This small molecule binds to this protein.
Small molecule (SMILES): OC[C@H]1O[C@H](Oc2ccc(-c3c(F)c(F)c(F)c(F)c3F)cc2)[C@@H](O)[C@@H](O)[C@@H]1O

Sequence of chain 1.B:
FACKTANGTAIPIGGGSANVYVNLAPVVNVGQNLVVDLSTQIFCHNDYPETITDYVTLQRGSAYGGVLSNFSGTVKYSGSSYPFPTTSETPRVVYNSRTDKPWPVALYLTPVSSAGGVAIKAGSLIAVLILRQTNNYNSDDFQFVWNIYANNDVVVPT

Binding-site contacts:
Ligand atom C6 contacts residue ASN46 of chain 1.B at 3.4 Å.
Ligand atom O3 contacts residue PHE142 of chain 1.B at 3.7 Å.
Ligand atom O6 contacts residue PHE1 of chain 1.B at 2.8 Å (h-bond).
Ligand atom C4 contacts residue PHE1 of chain 1.B at 3.7 Å (hydrophobic).
Ligand atom C3 contacts residue ASP140 of chain 1.B at 3.3 Å.
Ligand atom O3 contacts residue ASP140 of chain 1.B at 2.8 Å (salt-bridge).
Ligand atom C5 contacts residue PHE1 of chain 1.B at 3.7 Å (hydrophobic).
Ligand atom C6 contacts residue ASP54 of chain 1.B at 3.4 Å.
Ligand atom CAF contacts residue ILE52 of chain 1.B at 3.5 Å (hydrophobic).
Ligand atom O4 contacts residue ILE52 of chain 1.B at 3.4 Å.
Ligand atom O6 contacts residue ASP47 of chain 1.B at 3.0 Å (salt-bridge).
Ligand atom FAJ contacts residue TYR48 of chain 1.B at 3.3 Å.
Ligand atom C4 contacts residue ASP54 of chain 1.B at 3.3 Å.
Ligand atom FAK contacts residue THR51 of chain 1.B at 3.8 Å.
Ligand atom CAL contacts residue TYR48 of chain 1.B at 3.5 Å (hydrophobic).
Ligand atom C2 contacts residue PHE1 of chain 1.B at 3.7 Å (hydrophobic).
Ligand atom O5 contacts residue PHE1 of chain 1.B at 3.0 Å (h-bond).
Ligand atom C1 contacts residue PHE1 of chain 1.B at 3.7 Å (hydrophobic).
Ligand atom FAI contacts residue TYR48 of chain 1.B at 3.9 Å.
Ligand atom CAE contacts residue ILE52 of chain 1.B at 3.5 Å (hydrophobic).
Ligand atom O2 contacts residue PHE1 of chain 1.B at 2.7 Å (h-bond).
Ligand atom FAL contacts residue ILE52 of chain 1.B at 3.2 Å.
Ligand atom CAJ contacts residue TYR48 of chain 1.B at 3.4 Å (hydrophobic).
Ligand atom CAK contacts residue TYR48 of chain 1.B at 3.5 Å (hydrophobic).
Ligand atom FAK contacts residue TYR48 of chain 1.B at 3.5 Å.
Ligand atom O3 contacts residue ASN135 of chain 1.B at 3.6 Å.
Ligand atom O4 contacts residue ASP54 of chain 1.B at 2.6 Å (salt-bridge).
Ligand atom O2 contacts residue ILE13 of chain 1.B at 3.5 Å.
Ligand atom O6 contacts residue ASN46 of chain 1.B at 3.1 Å (h-bond).
Ligand atom O4 contacts residue GLN133 of chain 1.B at 3.5 Å (h-bond).
Ligand atom O3 contacts residue GLN133 of chain 1.B at 2.9 Å (h-bond).
Ligand atom C6 contacts residue PHE1 of chain 1.B at 3.7 Å (hydrophobic).
Ligand atom O6 contacts residue ASP54 of chain 1.B at 2.6 Å (salt-bridge).
Ligand atom C4 contacts residue GLN133 of chain 1.B at 3.7 Å.
Ligand atom C6 contacts residue ASP47 of chain 1.B at 3.7 Å.
Ligand atom O5 contacts residue ASP47 of chain 1.B at 3.8 Å.
Ligand atom FAL contacts residue TYR48 of chain 1.B at 3.7 Å.
Ligand atom O4 contacts residue ASN135 of chain 1.B at 3.0 Å (h-bond).
Ligand atom CAH contacts residue TYR48 of chain 1.B at 3.8 Å (hydrophobic).
Ligand atom CAI contacts residue TYR48 of chain 1.B at 3.6 Å (hydrophobic).